Binding-site contacts:
Ligand atom C13 contacts residue PHE892 of chain 1.D at 4.5 Å (hydrophobic).
Ligand atom C17 contacts residue ASP889 of chain 1.D at 4.2 Å.
Ligand atom C26 contacts residue YUY1 of chain 1.Q at 4.1 Å.
Ligand atom C22 contacts residue YUY1 of chain 1.Q at 3.4 Å.
Ligand atom C1 contacts residue YUY1 of chain 1.Q at 4.2 Å.
Ligand atom C9 contacts residue PHE892 of chain 1.D at 4.3 Å (hydrophobic).
Ligand atom C7 contacts residue PHE892 of chain 1.D at 4.1 Å (hydrophobic).
Ligand atom C26 contacts residue LEU896 of chain 1.D at 4.3 Å (hydrophobic).
Ligand atom C16 contacts residue YUY1 of chain 1.Q at 3.6 Å.
Ligand atom C15 contacts residue YUY1 of chain 1.Q at 3.6 Å.
Ligand atom C11 contacts residue PHE892 of chain 1.D at 3.9 Å (hydrophobic).
Ligand atom C21 contacts residue ASP889 of chain 1.D at 4.0 Å.
Ligand atom C8 contacts residue YUY1 of chain 1.Q at 4.0 Å.
Ligand atom C contacts residue YUY1 of chain 1.Q at 3.1 Å.
Ligand atom C6 contacts residue PHE892 of chain 1.D at 3.8 Å (hydrophobic).
Ligand atom C22 contacts residue ASP889 of chain 1.D at 3.9 Å.
Ligand atom C16 contacts residue ASP889 of chain 1.D at 4.0 Å.
Ligand atom C25 contacts residue PHE892 of chain 1.D at 4.4 Å (hydrophobic).
Ligand atom C17 contacts residue YUY1 of chain 1.Q at 4.0 Å.
Ligand atom C19 contacts residue ILE888 of chain 1.D at 4.0 Å (hydrophobic).

A small-molecule ligand and the protein it binds are described below.
Small molecule (SMILES): C[C@@H]1CC[C@@]2(OC1)O[C@H]1C[C@H]3[C@@H]4CC=C5C[C@@H](O)CC[C@]5(C)[C@H]4CC[C@]3(C)[C@H]1[C@@H]2C

Sequence of chain 1.D:
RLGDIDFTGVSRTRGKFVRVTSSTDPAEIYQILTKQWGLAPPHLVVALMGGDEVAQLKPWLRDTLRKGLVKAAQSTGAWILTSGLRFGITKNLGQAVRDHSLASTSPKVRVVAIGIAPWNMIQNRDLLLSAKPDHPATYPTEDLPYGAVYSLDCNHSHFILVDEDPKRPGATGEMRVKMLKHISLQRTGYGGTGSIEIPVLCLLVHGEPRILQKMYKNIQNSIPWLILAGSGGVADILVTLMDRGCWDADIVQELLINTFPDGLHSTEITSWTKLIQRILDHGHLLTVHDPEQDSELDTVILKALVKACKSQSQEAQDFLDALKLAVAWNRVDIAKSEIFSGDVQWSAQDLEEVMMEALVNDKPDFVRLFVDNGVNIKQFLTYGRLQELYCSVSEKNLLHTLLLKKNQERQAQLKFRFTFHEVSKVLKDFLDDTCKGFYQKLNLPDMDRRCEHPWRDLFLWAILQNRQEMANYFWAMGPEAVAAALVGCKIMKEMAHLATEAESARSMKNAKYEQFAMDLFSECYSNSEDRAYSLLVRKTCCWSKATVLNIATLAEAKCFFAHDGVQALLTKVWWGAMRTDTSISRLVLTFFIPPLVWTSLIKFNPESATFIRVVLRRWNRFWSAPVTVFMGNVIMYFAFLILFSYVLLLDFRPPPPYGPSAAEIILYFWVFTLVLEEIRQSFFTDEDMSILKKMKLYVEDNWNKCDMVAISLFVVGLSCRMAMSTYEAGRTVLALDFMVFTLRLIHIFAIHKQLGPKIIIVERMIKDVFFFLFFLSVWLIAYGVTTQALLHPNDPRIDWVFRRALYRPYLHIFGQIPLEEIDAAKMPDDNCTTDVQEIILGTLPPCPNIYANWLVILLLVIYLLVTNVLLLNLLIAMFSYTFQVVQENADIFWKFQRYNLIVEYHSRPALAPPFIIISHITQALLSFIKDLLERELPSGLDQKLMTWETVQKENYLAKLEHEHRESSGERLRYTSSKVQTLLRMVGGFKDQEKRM